Sequence of chain 1.B:
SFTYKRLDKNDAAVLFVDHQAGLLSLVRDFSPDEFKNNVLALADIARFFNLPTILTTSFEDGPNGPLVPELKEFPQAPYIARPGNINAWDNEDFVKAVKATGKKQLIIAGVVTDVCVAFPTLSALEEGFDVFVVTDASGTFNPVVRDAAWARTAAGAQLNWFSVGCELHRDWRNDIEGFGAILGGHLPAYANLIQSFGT

A small-molecule ligand and the protein it binds are described below.
Small molecule (SMILES): CCC(N)=O

Binding-site contacts:
Ligand atom CG contacts residue TRP176 of chain 1.C at 4.3 Å (hydrophobic).
Ligand atom CA contacts residue ASP19 of chain 1.B at 4.0 Å.
Ligand atom ND2 contacts residue ARG84 of chain 1.B at 3.9 Å.
Ligand atom CA contacts residue LEU24 of chain 1.B at 4.3 Å (hydrophobic).
Ligand atom CG contacts residue ASN65 of chain 1.B at 4.1 Å.
Ligand atom CG contacts residue SER59 of chain 1.B at 3.5 Å.
Ligand atom CB contacts residue LEU24 of chain 1.B at 4.0 Å (hydrophobic).
Ligand atom CB contacts residue CYS118 of chain 1.B at 3.2 Å (hydrophobic).
Ligand atom CG contacts residue ILE88 of chain 1.B at 4.4 Å (hydrophobic).
Ligand atom CG contacts residue CYS118 of chain 1.B at 3.6 Å (hydrophobic).
Ligand atom OD1 contacts residue SER59 of chain 1.B at 3.4 Å (h-bond).
Ligand atom ND2 contacts residue SER59 of chain 1.B at 3.0 Å (h-bond).
Ligand atom CA contacts residue VAL114 of chain 1.B at 3.7 Å (hydrophobic).
Ligand atom CA contacts residue CYS118 of chain 1.B at 1.7 Å (hydrophobic).
Ligand atom CB contacts residue VAL113 of chain 1.B at 4.5 Å (hydrophobic).
Ligand atom CA contacts residue VAL117 of chain 1.B at 4.5 Å (hydrophobic).
Ligand atom CA contacts residue VAL113 of chain 1.B at 3.4 Å (hydrophobic).
Ligand atom ND2 contacts residue ASP19 of chain 1.B at 3.7 Å.
Ligand atom ND2 contacts residue ILE88 of chain 1.B at 3.6 Å.
Ligand atom ND2 contacts residue CYS118 of chain 1.B at 3.2 Å (h-bond).
Ligand atom OD1 contacts residue TRP176 of chain 1.C at 3.3 Å (h-bond).
Ligand atom CG contacts residue ASP19 of chain 1.B at 4.5 Å.
Ligand atom OD1 contacts residue ASN65 of chain 1.B at 3.4 Å (h-bond).

Sequence of chain 1.C:
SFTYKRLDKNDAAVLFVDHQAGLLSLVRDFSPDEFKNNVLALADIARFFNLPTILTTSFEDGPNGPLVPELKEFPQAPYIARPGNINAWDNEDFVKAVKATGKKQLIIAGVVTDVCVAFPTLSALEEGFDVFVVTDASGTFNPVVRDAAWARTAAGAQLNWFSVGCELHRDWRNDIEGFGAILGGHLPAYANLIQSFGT